Binding-site contacts:
Ligand atom N2 contacts residue ASN59 of chain 1.D at 2.9 Å (h-bond).
Ligand atom C3 contacts residue ASN59 of chain 1.D at 3.8 Å.
Ligand atom O3 contacts residue PRO479 of chain 1.A at 3.2 Å (h-bond).
Ligand atom C3 contacts residue CYS480 of chain 1.A at 3.2 Å (hydrophobic).
Ligand atom C4 contacts residue CYS480 of chain 1.A at 3.4 Å (hydrophobic).
Ligand atom C8 contacts residue THR58 of chain 1.D at 3.7 Å.
Ligand atom C2 contacts residue VAL483 of chain 1.A at 4.0 Å (hydrophobic).
Ligand atom C7 contacts residue ASN59 of chain 1.D at 3.2 Å.
Ligand atom O4 contacts residue THR478 of chain 1.A at 3.8 Å.
Ligand atom O5 contacts residue SER96 of chain 1.E at 3.8 Å.
Ligand atom C6 contacts residue CYS488 of chain 1.A at 3.7 Å (hydrophobic).
Ligand atom O4 contacts residue CYS480 of chain 1.A at 3.8 Å.
Ligand atom O7 contacts residue THR58 of chain 1.D at 2.9 Å (h-bond).
Ligand atom O5 contacts residue ASN59 of chain 1.D at 2.4 Å (h-bond).
Ligand atom C6 contacts residue ASN97 of chain 1.E at 3.7 Å.
Ligand atom C8 contacts residue SER96 of chain 1.E at 3.5 Å.
Ligand atom C6 contacts residue ASN97 of chain 1.E at 3.3 Å.
Ligand atom O5 contacts residue VAL483 of chain 1.A at 3.8 Å.
Ligand atom C6 contacts residue SER96 of chain 1.E at 3.6 Å.
Ligand atom C6 contacts residue PHE486 of chain 1.A at 3.5 Å (hydrophobic).
Ligand atom C5 contacts residue ASN59 of chain 1.D at 3.6 Å.
Ligand atom C2 contacts residue ASN59 of chain 1.D at 2.5 Å.
Ligand atom C5 contacts residue ASN97 of chain 1.E at 3.9 Å.
Ligand atom C5 contacts residue SER96 of chain 1.E at 3.9 Å.
Ligand atom O7 contacts residue ASN59 of chain 1.D at 3.2 Å (h-bond).
Ligand atom C7 contacts residue THR58 of chain 1.D at 3.4 Å.
Ligand atom C1 contacts residue ASN59 of chain 1.D at 1.4 Å.
Ligand atom C3 contacts residue VAL483 of chain 1.A at 3.9 Å (hydrophobic).
Ligand atom C5 contacts residue VAL483 of chain 1.A at 4.0 Å (hydrophobic).
Ligand atom O3 contacts residue CYS480 of chain 1.A at 2.8 Å (h-bond).
Ligand atom O6 contacts residue VAL483 of chain 1.A at 3.9 Å.
Ligand atom O5 contacts residue ASN97 of chain 1.E at 2.9 Å (h-bond).
Ligand atom O5 contacts residue ASN97 of chain 1.E at 3.7 Å.
Ligand atom C4 contacts residue PRO479 of chain 1.A at 3.7 Å (hydrophobic).
Ligand atom C5 contacts residue ASN97 of chain 1.E at 3.6 Å.
Ligand atom O6 contacts residue ASN97 of chain 1.E at 3.9 Å.
Ligand atom O4 contacts residue PRO479 of chain 1.A at 2.8 Å (h-bond).
Ligand atom O3 contacts residue ASN481 of chain 1.A at 3.0 Å (h-bond).
Ligand atom C6 contacts residue VAL483 of chain 1.A at 4.0 Å (hydrophobic).
Ligand atom C1 contacts residue ASN97 of chain 1.E at 3.8 Å.

The small molecule below binds the protein below.
Small molecule (SMILES): CC(=O)N[C@H]1[C@H](O[C@H]2[C@H](O)[C@@H](NC(C)=O)CO[C@@H]2CO[C@@H]2O[C@@H](C)[C@@H](O)[C@@H](O)[C@@H]2O)O[C@H](CO)[C@@H](O)[C@@H]1O

Sequence of chain 1.E:
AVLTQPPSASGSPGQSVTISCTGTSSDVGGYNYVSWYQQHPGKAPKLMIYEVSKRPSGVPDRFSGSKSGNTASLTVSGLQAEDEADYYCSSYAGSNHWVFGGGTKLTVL

Sequence of chain 1.A:
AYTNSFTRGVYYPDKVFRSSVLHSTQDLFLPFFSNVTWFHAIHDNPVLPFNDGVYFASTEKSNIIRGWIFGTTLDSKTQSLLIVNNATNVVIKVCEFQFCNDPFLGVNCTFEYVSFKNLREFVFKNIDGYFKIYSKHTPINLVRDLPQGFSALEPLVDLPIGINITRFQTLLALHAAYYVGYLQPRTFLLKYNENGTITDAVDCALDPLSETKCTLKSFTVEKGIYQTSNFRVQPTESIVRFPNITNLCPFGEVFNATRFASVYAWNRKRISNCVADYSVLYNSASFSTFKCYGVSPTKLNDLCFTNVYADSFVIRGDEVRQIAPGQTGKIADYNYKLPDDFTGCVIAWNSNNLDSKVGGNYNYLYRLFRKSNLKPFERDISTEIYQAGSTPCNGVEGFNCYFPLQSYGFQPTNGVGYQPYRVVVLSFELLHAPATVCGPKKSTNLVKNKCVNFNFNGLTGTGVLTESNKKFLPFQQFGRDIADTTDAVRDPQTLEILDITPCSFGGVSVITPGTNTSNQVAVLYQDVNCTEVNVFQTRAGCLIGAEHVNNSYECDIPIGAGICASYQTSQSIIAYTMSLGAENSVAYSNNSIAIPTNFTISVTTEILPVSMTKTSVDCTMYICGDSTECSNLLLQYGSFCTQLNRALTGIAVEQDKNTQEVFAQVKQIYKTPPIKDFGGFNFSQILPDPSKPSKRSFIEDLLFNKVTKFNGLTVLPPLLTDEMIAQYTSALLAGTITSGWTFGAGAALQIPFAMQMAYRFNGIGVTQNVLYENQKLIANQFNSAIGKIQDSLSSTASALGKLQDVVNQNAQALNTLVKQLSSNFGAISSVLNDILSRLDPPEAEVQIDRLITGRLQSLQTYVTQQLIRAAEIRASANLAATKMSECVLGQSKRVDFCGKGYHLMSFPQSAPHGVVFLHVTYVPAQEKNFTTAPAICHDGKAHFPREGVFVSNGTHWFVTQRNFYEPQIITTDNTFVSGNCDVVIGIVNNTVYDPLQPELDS

Sequence of chain 1.D:
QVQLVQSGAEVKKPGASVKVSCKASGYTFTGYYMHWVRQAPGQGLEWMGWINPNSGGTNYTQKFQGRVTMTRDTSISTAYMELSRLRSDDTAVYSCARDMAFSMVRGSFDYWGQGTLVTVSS